Sequence of chain 1.A:
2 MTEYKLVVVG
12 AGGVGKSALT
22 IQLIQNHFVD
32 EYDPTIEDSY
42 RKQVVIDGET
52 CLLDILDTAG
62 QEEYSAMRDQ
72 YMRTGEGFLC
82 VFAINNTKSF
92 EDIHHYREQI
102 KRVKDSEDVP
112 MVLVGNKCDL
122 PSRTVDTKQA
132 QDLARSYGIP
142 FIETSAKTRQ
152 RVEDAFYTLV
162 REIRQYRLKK

Binding-site contacts:
Ligand atom O2B contacts residue MG1 of chain 1.J at 1.9 Å.
Ligand atom N2 contacts residue ASP120 of chain 1.A at 3.1 Å (salt-bridge).
Ligand atom O2B contacts residue SER18 of chain 1.A at 2.8 Å (h-bond).
Ligand atom O1G contacts residue THR36 of chain 1.A at 2.7 Å (h-bond).
Ligand atom O1A contacts residue ALA19 of chain 1.A at 2.8 Å (h-bond).
Ligand atom N2 contacts residue LEU121 of chain 1.A at 3.5 Å.
Ligand atom N9 contacts residue LYS118 of chain 1.A at 3.5 Å.
Ligand atom C5 contacts residue LYS118 of chain 1.A at 3.5 Å.
Ligand atom C6 contacts residue LYS118 of chain 1.A at 3.4 Å.
Ligand atom O6 contacts residue ALA147 of chain 1.A at 2.8 Å (h-bond).
Ligand atom O2' contacts residue PHE29 of chain 1.A at 3.3 Å.
Ligand atom PB contacts residue LYS17 of chain 1.A at 3.5 Å.
Ligand atom O3G contacts residue LYS17 of chain 1.A at 2.6 Å (salt-bridge).
Ligand atom O6 contacts residue ASN117 of chain 1.A at 3.5 Å (h-bond).
Ligand atom C3' contacts residue GLU32 of chain 1.A at 3.5 Å.
Ligand atom O3A contacts residue GLY16 of chain 1.A at 3.2 Å (h-bond).
Ligand atom O1B contacts residue LYS17 of chain 1.A at 2.6 Å (salt-bridge).
Ligand atom O1G contacts residue MG1 of chain 1.J at 2.0 Å.
Ligand atom O1B contacts residue VAL15 of chain 1.A at 3.4 Å (h-bond).
Ligand atom O6 contacts residue SER146 of chain 1.A at 3.5 Å.
Ligand atom O3G contacts residue GLY61 of chain 1.A at 2.9 Å (h-bond).
Ligand atom N3B contacts residue GLY14 of chain 1.A at 3.0 Å (h-bond).
Ligand atom PB contacts residue MG1 of chain 1.J at 3.2 Å.
Ligand atom O1A contacts residue GLY16 of chain 1.A at 3.4 Å.
Ligand atom O1B contacts residue GLY16 of chain 1.A at 3.1 Å (h-bond).
Ligand atom O6 contacts residue LYS148 of chain 1.A at 3.5 Å (salt-bridge).
Ligand atom O2G contacts residue TYR33 of chain 1.A at 3.3 Å (h-bond).
Ligand atom O2B contacts residue LYS17 of chain 1.A at 3.5 Å (salt-bridge).
Ligand atom PG contacts residue MG1 of chain 1.J at 3.0 Å.
Ligand atom O2' contacts residue VAL30 of chain 1.A at 2.9 Å (h-bond).
Ligand atom O2' contacts residue ASP31 of chain 1.A at 3.1 Å (salt-bridge).
Ligand atom O1A contacts residue SER18 of chain 1.A at 3.3 Å (h-bond).
Ligand atom O6 contacts residue LYS118 of chain 1.A at 3.4 Å.
Ligand atom O3' contacts residue ASP31 of chain 1.A at 3.0 Å (salt-bridge).
Ligand atom N1 contacts residue ASP120 of chain 1.A at 2.9 Å (salt-bridge).
Ligand atom C8 contacts residue ALA19 of chain 1.A at 3.6 Å (hydrophobic).
Ligand atom O2G contacts residue PRO35 of chain 1.A at 3.6 Å.
Ligand atom N3B contacts residue MG1 of chain 1.J at 3.3 Å.
Ligand atom N7 contacts residue ASN117 of chain 1.A at 3.1 Å (h-bond).
Ligand atom O4' contacts residue LYS118 of chain 1.A at 3.3 Å (salt-bridge).

A small-molecule ligand and the protein it binds are described below.
Small molecule (SMILES): Nc1nc2c(ncn2[C@@H]2O[C@H](CO[P](=O)(O)O[P](=O)(O)NP(=O)(O)O)[C@@H](O)[C@H]2O)c(=O)[nH]1